Sequence of chain 1.B:
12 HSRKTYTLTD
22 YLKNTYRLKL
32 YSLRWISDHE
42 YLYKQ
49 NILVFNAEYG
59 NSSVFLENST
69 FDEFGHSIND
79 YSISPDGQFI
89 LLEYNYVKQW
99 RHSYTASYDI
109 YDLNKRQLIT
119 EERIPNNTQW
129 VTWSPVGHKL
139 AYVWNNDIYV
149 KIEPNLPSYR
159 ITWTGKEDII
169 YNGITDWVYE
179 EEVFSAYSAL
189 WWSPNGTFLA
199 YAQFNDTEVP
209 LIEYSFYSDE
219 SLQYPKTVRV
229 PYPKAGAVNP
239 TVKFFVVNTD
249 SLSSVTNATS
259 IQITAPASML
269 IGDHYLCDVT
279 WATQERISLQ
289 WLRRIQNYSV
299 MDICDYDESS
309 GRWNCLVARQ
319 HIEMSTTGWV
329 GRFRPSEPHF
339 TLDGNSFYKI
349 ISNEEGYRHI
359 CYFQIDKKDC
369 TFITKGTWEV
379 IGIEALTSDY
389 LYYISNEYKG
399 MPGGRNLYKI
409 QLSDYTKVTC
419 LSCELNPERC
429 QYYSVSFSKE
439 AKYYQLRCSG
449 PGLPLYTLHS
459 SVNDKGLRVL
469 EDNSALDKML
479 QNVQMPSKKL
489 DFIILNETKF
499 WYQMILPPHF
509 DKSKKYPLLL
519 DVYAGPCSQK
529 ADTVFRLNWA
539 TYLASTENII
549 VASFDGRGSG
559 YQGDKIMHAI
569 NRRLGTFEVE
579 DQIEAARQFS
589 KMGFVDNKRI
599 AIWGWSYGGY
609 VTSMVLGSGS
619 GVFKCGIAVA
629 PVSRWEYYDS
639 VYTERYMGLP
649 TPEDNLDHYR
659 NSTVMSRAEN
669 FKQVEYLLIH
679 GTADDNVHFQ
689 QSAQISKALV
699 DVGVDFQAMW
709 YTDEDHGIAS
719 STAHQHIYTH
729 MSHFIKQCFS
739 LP

Binding-site contacts:
Ligand atom C2 contacts residue ASN59 of chain 1.B at 2.4 Å.
Ligand atom C5 contacts residue ASN59 of chain 1.B at 3.6 Å.
Ligand atom C8 contacts residue SER61 of chain 1.B at 4.4 Å.
Ligand atom C7 contacts residue SER61 of chain 1.B at 4.2 Å.
Ligand atom C1 contacts residue ASN59 of chain 1.B at 1.4 Å.
Ligand atom C3 contacts residue ASN59 of chain 1.B at 3.8 Å.
Ligand atom C7 contacts residue ASN59 of chain 1.B at 3.9 Å.
Ligand atom O5 contacts residue ASN59 of chain 1.B at 2.4 Å (h-bond).
Ligand atom N2 contacts residue ASN59 of chain 1.B at 3.1 Å (h-bond).
Ligand atom C4 contacts residue ASN59 of chain 1.B at 4.1 Å.
Ligand atom O7 contacts residue SER61 of chain 1.B at 3.4 Å (h-bond).
Ligand atom O7 contacts residue ASN59 of chain 1.B at 3.9 Å.

This small molecule binds to this protein.
Small molecule (SMILES): CC(=O)N[C@@H]1[C@@H](O)[C@H](O)[C@@H](CO)O[C@H]1O